This small molecule binds to this protein.
Small molecule (SMILES): CC(=O)N[C@@H]1[C@@H](O)[C@H](O)[C@@H](CO)O[C@H]1O

Sequence of chain 37.G:
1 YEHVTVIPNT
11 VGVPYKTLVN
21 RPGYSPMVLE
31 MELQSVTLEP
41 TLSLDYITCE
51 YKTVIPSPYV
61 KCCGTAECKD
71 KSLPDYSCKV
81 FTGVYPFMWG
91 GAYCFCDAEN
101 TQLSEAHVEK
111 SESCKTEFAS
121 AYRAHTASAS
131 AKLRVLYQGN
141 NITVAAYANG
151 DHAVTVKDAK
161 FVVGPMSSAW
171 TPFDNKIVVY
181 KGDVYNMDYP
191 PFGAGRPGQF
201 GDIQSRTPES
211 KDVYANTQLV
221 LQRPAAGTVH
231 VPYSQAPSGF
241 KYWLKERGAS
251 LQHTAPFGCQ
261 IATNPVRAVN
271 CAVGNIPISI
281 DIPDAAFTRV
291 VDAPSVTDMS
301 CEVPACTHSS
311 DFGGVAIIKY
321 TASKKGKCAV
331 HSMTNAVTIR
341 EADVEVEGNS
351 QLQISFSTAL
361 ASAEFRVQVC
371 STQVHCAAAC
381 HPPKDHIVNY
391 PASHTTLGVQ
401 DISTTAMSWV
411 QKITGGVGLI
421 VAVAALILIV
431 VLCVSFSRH

Sequence of chain 37.H:
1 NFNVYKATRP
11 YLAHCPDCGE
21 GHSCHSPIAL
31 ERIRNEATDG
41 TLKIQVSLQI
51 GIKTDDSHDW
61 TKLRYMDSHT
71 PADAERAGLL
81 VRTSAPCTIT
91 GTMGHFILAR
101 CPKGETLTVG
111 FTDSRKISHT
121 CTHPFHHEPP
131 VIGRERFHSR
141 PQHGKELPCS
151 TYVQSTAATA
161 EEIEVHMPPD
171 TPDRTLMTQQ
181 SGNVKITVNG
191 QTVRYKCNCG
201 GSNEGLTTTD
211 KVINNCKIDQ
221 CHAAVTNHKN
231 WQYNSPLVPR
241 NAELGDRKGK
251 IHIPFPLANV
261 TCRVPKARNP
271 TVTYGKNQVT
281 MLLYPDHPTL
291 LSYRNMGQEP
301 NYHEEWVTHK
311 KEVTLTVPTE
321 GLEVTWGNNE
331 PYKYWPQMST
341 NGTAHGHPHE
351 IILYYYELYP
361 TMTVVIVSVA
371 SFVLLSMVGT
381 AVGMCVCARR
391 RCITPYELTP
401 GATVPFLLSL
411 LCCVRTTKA

Binding-site contacts:
Ligand atom C2 contacts residue ASN259 of chain 37.H at 2.4 Å.
Ligand atom C5 contacts residue ASN259 of chain 37.H at 3.6 Å.
Ligand atom O7 contacts residue ASN259 of chain 37.H at 2.9 Å (h-bond).
Ligand atom C8 contacts residue ASN259 of chain 37.H at 4.4 Å.
Ligand atom C1 contacts residue ASN259 of chain 37.H at 1.4 Å.
Ligand atom C3 contacts residue ASN259 of chain 37.H at 3.8 Å.
Ligand atom C7 contacts residue ASN259 of chain 37.H at 3.1 Å.
Ligand atom O5 contacts residue THR116 of chain 37.G at 3.9 Å.
Ligand atom C5 contacts residue THR116 of chain 37.G at 4.5 Å.
Ligand atom O7 contacts residue LYS181 of chain 37.G at 4.2 Å.
Ligand atom C6 contacts residue THR116 of chain 37.G at 3.8 Å.
Ligand atom O6 contacts residue LYS115 of chain 37.G at 4.2 Å.
Ligand atom O5 contacts residue ASN259 of chain 37.H at 2.3 Å (h-bond).
Ligand atom C4 contacts residue ASN259 of chain 37.H at 4.2 Å.
Ligand atom N2 contacts residue ASN259 of chain 37.H at 2.9 Å (h-bond).
Ligand atom C6 contacts residue LYS115 of chain 37.G at 4.1 Å.
Ligand atom O6 contacts residue THR116 of chain 37.G at 3.3 Å.